Binding-site contacts:
Ligand atom C01 contacts residue GLY50 of chain 1.A at 3.9 Å.
Ligand atom O04 contacts residue GLY50 of chain 1.A at 3.1 Å (h-bond).
Ligand atom C05 contacts residue TRP51 of chain 1.A at 4.0 Å (hydrophobic).
Ligand atom C10 contacts residue TYR52 of chain 1.A at 4.0 Å (hydrophobic).
Ligand atom O04 contacts residue SER155 of chain 1.A at 3.3 Å.
Ligand atom C12 contacts residue ILE214 of chain 1.A at 3.8 Å (hydrophobic).
Ligand atom C16 contacts residue TYR52 of chain 1.A at 3.9 Å (hydrophobic).
Ligand atom C13 contacts residue PHE191 of chain 1.A at 3.9 Å (hydrophobic).
Ligand atom C10 contacts residue PHE191 of chain 1.A at 3.8 Å (hydrophobic).
Ligand atom C16 contacts residue PHE191 of chain 1.A at 3.4 Å (hydrophobic).
Ligand atom C06 contacts residue TRP51 of chain 1.A at 3.4 Å (hydrophobic).
Ligand atom C01 contacts residue SER155 of chain 1.A at 3.7 Å.
Ligand atom C15 contacts residue PHE191 of chain 1.A at 3.4 Å (hydrophobic).
Ligand atom C09 contacts residue TYR52 of chain 1.A at 3.8 Å (hydrophobic).
Ligand atom C03 contacts residue SER155 of chain 1.A at 3.5 Å.
Ligand atom C06 contacts residue ALA265 of chain 1.A at 3.9 Å (hydrophobic).
Ligand atom C07 contacts residue PHE191 of chain 1.A at 3.4 Å (hydrophobic).
Ligand atom C01 contacts residue HIS312 of chain 1.A at 3.3 Å.
Ligand atom C12 contacts residue PHE242 of chain 1.A at 3.8 Å (hydrophobic).
Ligand atom C06 contacts residue PHE191 of chain 1.A at 3.8 Å (hydrophobic).
Ligand atom C03 contacts residue TRP51 of chain 1.A at 3.3 Å (hydrophobic).
Ligand atom C08 contacts residue TRP51 of chain 1.A at 3.4 Å (hydrophobic).
Ligand atom N02 contacts residue SER155 of chain 1.A at 3.7 Å.
Ligand atom C01 contacts residue TRP51 of chain 1.A at 3.6 Å (hydrophobic).
Ligand atom N02 contacts residue TRP51 of chain 1.A at 3.4 Å (h-bond).
Ligand atom N02 contacts residue HIS312 of chain 1.A at 3.5 Å (h-bond).
Ligand atom C13 contacts residue PHE242 of chain 1.A at 3.6 Å (hydrophobic).
Ligand atom S17 contacts residue PHE191 of chain 1.A at 3.9 Å.
Ligand atom C08 contacts residue PHE191 of chain 1.A at 3.6 Å (hydrophobic).
Ligand atom C14 contacts residue THR159 of chain 1.A at 3.6 Å.
Ligand atom C07 contacts residue TRP51 of chain 1.A at 3.5 Å (hydrophobic).
Ligand atom O04 contacts residue TRP51 of chain 1.A at 2.8 Å (h-bond).
Ligand atom C09 contacts residue VAL269 of chain 1.A at 4.0 Å (hydrophobic).
Ligand atom O04 contacts residue ALA156 of chain 1.A at 2.9 Å (h-bond).
Ligand atom C14 contacts residue PHE191 of chain 1.A at 3.5 Å (hydrophobic).
Ligand atom C03 contacts residue ALA156 of chain 1.A at 3.6 Å (hydrophobic).
Ligand atom S17 contacts residue ALA156 of chain 1.A at 3.6 Å.
Ligand atom C05 contacts residue ALA156 of chain 1.A at 3.9 Å (hydrophobic).
Ligand atom C13 contacts residue THR159 of chain 1.A at 3.9 Å.
Ligand atom C08 contacts residue VAL269 of chain 1.A at 3.9 Å (hydrophobic).

This small molecule binds to this protein.
Small molecule (SMILES): CNC(=O)c1cc2c(s1)-c1ccccc1CC2

Sequence of chain 1.A:
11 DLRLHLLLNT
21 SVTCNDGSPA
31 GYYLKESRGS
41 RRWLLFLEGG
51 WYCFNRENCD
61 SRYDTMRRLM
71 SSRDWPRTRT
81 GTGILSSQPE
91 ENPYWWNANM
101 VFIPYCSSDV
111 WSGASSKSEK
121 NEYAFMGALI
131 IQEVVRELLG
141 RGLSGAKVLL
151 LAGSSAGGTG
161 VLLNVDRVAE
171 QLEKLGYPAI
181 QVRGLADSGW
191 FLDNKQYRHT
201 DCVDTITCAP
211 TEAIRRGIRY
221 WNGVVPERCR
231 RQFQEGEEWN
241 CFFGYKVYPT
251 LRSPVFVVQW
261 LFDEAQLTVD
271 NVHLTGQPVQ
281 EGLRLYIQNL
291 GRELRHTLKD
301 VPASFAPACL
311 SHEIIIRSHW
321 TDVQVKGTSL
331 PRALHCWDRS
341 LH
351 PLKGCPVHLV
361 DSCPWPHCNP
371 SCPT